Binding-site contacts:
Ligand atom C7 contacts residue HIS250 of chain 1.A at 3.5 Å.
Ligand atom CL1 contacts residue GLU252 of chain 1.A at 4.3 Å.
Ligand atom C8 contacts residue HIS250 of chain 1.A at 3.4 Å.
Ligand atom C1 contacts residue ASP227 of chain 1.A at 4.5 Å.
Ligand atom C7 contacts residue LYS253 of chain 1.A at 4.3 Å.
Ligand atom C4 contacts residue PRO254 of chain 1.A at 3.8 Å (hydrophobic).
Ligand atom C8 contacts residue GLU252 of chain 1.A at 4.3 Å.
Ligand atom C12 contacts residue LYS253 of chain 1.A at 4.4 Å.
Ligand atom N3 contacts residue LYS253 of chain 1.A at 4.4 Å.
Ligand atom N3 contacts residue LYS251 of chain 1.A at 4.5 Å.
Ligand atom C10 contacts residue LYS253 of chain 1.A at 4.2 Å.
Ligand atom C3 contacts residue ILE219 of chain 1.A at 4.3 Å (hydrophobic).
Ligand atom C4 contacts residue GLU252 of chain 1.A at 3.6 Å.
Ligand atom CL1 contacts residue PRO254 of chain 1.A at 3.6 Å.
Ligand atom C3 contacts residue GLU252 of chain 1.A at 4.4 Å.
Ligand atom C5 contacts residue GLU252 of chain 1.A at 4.3 Å.
Ligand atom CL1 contacts residue HIS250 of chain 1.A at 4.2 Å.
Ligand atom C4 contacts residue HIS250 of chain 1.A at 3.5 Å.
Ligand atom C2 contacts residue ILE219 of chain 1.A at 3.8 Å (hydrophobic).
Ligand atom C1 contacts residue ILE219 of chain 1.A at 4.2 Å (hydrophobic).
Ligand atom C3 contacts residue HIS250 of chain 1.A at 3.4 Å.
Ligand atom C1 contacts residue TYR339 of chain 1.A at 3.4 Å (hydrophobic).
Ligand atom C9 contacts residue LYS253 of chain 1.A at 4.5 Å.
Ligand atom C8 contacts residue LYS251 of chain 1.A at 3.9 Å.
Ligand atom C6 contacts residue PRO254 of chain 1.A at 4.1 Å (hydrophobic).
Ligand atom CL1 contacts residue ILE247 of chain 1.A at 3.3 Å.
Ligand atom C2 contacts residue HIS250 of chain 1.A at 3.6 Å.
Ligand atom C10 contacts residue ILE219 of chain 1.A at 4.0 Å (hydrophobic).
Ligand atom C6 contacts residue TYR339 of chain 1.A at 3.7 Å (hydrophobic).
Ligand atom C5 contacts residue PRO254 of chain 1.A at 3.5 Å (hydrophobic).
Ligand atom C1 contacts residue HIS250 of chain 1.A at 3.9 Å.
Ligand atom C7 contacts residue GLU252 of chain 1.A at 3.6 Å.
Ligand atom C5 contacts residue HIS250 of chain 1.A at 3.8 Å.
Ligand atom C7 contacts residue LYS251 of chain 1.A at 4.2 Å.
Ligand atom N1 contacts residue HIS250 of chain 1.A at 3.6 Å.
Ligand atom C6 contacts residue HIS250 of chain 1.A at 4.0 Å.
Ligand atom C12 contacts residue LYS251 of chain 1.A at 4.4 Å.
Ligand atom N2 contacts residue LYS253 of chain 1.A at 4.3 Å.

The small molecule below binds the protein below.
Small molecule (SMILES): N#CC[NH+]1CCN(c2cccc(Cl)c2)CC1

Sequence of chain 1.A:
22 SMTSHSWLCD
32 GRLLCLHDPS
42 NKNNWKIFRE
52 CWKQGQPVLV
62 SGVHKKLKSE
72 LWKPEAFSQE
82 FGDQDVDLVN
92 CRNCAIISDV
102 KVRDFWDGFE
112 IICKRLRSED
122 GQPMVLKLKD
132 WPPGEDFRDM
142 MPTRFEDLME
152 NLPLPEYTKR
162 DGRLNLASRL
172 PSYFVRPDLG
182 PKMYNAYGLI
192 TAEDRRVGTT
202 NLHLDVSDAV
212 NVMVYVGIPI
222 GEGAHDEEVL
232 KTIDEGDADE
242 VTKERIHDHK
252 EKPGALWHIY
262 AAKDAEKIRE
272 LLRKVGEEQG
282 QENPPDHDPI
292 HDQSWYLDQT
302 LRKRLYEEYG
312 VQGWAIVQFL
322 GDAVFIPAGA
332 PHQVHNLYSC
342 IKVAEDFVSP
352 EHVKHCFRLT